Binding-site contacts:
Ligand atom O16 contacts residue ASN289 of chain 1.A at 3.1 Å (h-bond).
Ligand atom C10 contacts residue GLY339 of chain 1.A at 3.7 Å.
Ligand atom C27 contacts residue TRP291 of chain 1.A at 3.7 Å (hydrophobic).
Ligand atom O18 contacts residue TRP291 of chain 1.A at 3.5 Å.
Ligand atom C20 contacts residue GLU237 of chain 1.A at 3.5 Å.
Ligand atom F23 contacts residue MET341 of chain 1.A at 3.4 Å.
Ligand atom C21 contacts residue MET341 of chain 1.A at 3.5 Å (hydrophobic).
Ligand atom F23 contacts residue SER140 of chain 1.A at 3.5 Å.
Ligand atom N03 contacts residue GLU293 of chain 1.A at 3.5 Å (salt-bridge).
Ligand atom C22 contacts residue SER242 of chain 1.A at 3.3 Å.
Ligand atom F23 contacts residue THR141 of chain 1.A at 3.7 Å.
Ligand atom N19 contacts residue ASN289 of chain 1.A at 2.8 Å (h-bond).
Ligand atom C02 contacts residue MET290 of chain 1.A at 3.1 Å (hydrophobic).
Ligand atom N03 contacts residue VAL294 of chain 1.A at 3.8 Å.
Ligand atom O18 contacts residue GLY339 of chain 1.A at 3.1 Å (h-bond).
Ligand atom C27 contacts residue ASN289 of chain 1.A at 3.3 Å.
Ligand atom C10 contacts residue GLY338 of chain 1.A at 3.7 Å.
Ligand atom N03 contacts residue MET290 of chain 1.A at 2.9 Å (h-bond).
Ligand atom C12 contacts residue GLY339 of chain 1.A at 3.7 Å.
Ligand atom N28 contacts residue MET290 of chain 1.A at 2.9 Å (h-bond).
Ligand atom C02 contacts residue GLU293 of chain 1.A at 3.7 Å.
Ligand atom N19 contacts residue GLU237 of chain 1.A at 3.2 Å.
Ligand atom C07 contacts residue GLY339 of chain 1.A at 3.7 Å.
Ligand atom C15 contacts residue MET290 of chain 1.A at 3.5 Å (hydrophobic).
Ligand atom N14 contacts residue GLY339 of chain 1.A at 3.2 Å (h-bond).
Ligand atom F23 contacts residue SER242 of chain 1.A at 3.0 Å.
Ligand atom C11 contacts residue GLY339 of chain 1.A at 3.6 Å.
Ligand atom CL1 contacts residue PHE243 of chain 1.A at 3.4 Å.
Ligand atom C15 contacts residue ASN289 of chain 1.A at 3.7 Å.
Ligand atom C02 contacts residue VAL294 of chain 1.A at 3.6 Å (hydrophobic).
Ligand atom F23 contacts residue VAL139 of chain 1.A at 3.7 Å.
Ligand atom N28 contacts residue GLY295 of chain 1.A at 2.9 Å (h-bond).
Ligand atom O18 contacts residue MET341 of chain 1.A at 3.5 Å.
Ligand atom C17 contacts residue TRP291 of chain 1.A at 3.6 Å (hydrophobic).
Ligand atom O16 contacts residue MET290 of chain 1.A at 3.3 Å (h-bond).
Ligand atom C20 contacts residue ASN289 of chain 1.A at 3.5 Å.
Ligand atom N28 contacts residue VAL294 of chain 1.A at 3.1 Å.
Ligand atom C22 contacts residue MET341 of chain 1.A at 3.7 Å (hydrophobic).
Ligand atom N28 contacts residue GLU293 of chain 1.A at 3.0 Å (salt-bridge).
Ligand atom C21 contacts residue SER242 of chain 1.A at 3.7 Å.

Sequence of chain 1.A:
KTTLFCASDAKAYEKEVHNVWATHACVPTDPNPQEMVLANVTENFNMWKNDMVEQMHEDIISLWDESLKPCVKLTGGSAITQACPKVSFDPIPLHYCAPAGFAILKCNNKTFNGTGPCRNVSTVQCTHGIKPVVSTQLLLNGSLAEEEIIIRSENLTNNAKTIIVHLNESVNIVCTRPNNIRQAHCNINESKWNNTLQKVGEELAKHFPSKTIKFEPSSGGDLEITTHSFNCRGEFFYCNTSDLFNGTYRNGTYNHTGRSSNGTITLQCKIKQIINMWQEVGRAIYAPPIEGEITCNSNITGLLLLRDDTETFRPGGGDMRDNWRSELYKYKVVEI

The protein below binds the small molecule below.
Small molecule (SMILES): NC(=[NH2+])NC[C@H]1Cc2ccccc2[C@@H]1NC(=O)C(=O)Nc1ccc(Cl)c(F)c1